Binding-site contacts:
Ligand atom N2 contacts residue ASN657 of chain 1.C at 2.9 Å (h-bond).
Ligand atom C8 contacts residue ASN657 of chain 1.C at 4.3 Å.
Ligand atom C7 contacts residue ASN657 of chain 1.C at 3.1 Å.
Ligand atom O5 contacts residue ASN657 of chain 1.C at 2.4 Å (h-bond).
Ligand atom C2 contacts residue ASN657 of chain 1.C at 2.4 Å.
Ligand atom C5 contacts residue ASN657 of chain 1.C at 3.7 Å.
Ligand atom O7 contacts residue ASN657 of chain 1.C at 3.0 Å (h-bond).
Ligand atom C1 contacts residue ASN657 of chain 1.C at 1.4 Å.
Ligand atom C3 contacts residue ASN657 of chain 1.C at 3.8 Å.
Ligand atom C4 contacts residue ASN657 of chain 1.C at 4.2 Å.

This protein binds this small molecule.
Small molecule (SMILES): CC(=O)N[C@@H]1[C@@H](O)[C@H](O)[C@@H](CO)O[C@H]1O

Sequence of chain 1.C:
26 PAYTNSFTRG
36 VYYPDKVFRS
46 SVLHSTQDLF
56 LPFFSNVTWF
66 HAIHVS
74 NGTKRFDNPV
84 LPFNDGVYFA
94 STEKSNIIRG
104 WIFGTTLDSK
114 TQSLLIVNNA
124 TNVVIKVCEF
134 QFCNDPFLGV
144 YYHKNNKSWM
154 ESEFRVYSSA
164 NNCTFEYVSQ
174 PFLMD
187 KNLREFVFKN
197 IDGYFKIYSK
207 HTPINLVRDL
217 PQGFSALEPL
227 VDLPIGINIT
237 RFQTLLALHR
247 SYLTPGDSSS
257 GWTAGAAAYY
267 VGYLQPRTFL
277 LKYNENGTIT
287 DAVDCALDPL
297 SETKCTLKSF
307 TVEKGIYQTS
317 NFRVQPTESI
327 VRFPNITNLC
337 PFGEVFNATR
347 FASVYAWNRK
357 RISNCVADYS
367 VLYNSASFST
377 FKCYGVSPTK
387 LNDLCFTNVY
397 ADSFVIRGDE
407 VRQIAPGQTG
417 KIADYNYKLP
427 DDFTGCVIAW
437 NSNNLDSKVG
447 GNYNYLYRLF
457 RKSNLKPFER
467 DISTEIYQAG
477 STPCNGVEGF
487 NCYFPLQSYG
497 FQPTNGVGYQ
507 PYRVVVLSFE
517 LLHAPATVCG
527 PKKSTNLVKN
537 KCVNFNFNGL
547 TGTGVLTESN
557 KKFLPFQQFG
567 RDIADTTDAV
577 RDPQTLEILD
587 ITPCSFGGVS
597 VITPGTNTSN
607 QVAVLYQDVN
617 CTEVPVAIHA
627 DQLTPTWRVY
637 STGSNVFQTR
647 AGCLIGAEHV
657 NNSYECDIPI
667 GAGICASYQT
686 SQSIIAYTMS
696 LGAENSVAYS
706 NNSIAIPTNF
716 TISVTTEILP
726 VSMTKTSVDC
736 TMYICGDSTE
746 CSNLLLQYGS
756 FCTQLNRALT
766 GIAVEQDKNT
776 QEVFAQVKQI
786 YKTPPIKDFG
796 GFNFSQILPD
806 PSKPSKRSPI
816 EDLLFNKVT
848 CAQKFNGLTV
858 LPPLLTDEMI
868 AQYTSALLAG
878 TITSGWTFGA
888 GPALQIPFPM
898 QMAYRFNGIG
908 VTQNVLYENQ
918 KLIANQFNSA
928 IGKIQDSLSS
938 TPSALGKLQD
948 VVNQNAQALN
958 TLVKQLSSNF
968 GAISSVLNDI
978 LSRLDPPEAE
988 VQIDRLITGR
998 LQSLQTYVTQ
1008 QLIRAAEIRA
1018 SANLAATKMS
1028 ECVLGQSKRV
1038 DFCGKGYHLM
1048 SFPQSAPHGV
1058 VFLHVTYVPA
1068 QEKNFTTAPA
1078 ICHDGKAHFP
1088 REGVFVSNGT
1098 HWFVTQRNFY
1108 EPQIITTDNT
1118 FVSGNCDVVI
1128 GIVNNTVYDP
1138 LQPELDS